Binding-site contacts:
Ligand atom O2A contacts residue THR17 of chain 1.A at 2.8 Å (h-bond).
Ligand atom O6 contacts residue SER147 of chain 1.A at 3.4 Å.
Ligand atom O2B contacts residue LYS15 of chain 1.A at 3.5 Å (salt-bridge).
Ligand atom C2 contacts residue ASP120 of chain 1.A at 3.6 Å.
Ligand atom O6 contacts residue ALA149 of chain 1.A at 3.2 Å (h-bond).
Ligand atom O5' contacts residue THR17 of chain 1.A at 3.5 Å (h-bond).
Ligand atom O1B contacts residue LYS15 of chain 1.A at 2.9 Å (salt-bridge).
Ligand atom N1 contacts residue ASP120 of chain 1.A at 2.6 Å (salt-bridge).
Ligand atom N7 contacts residue ASN117 of chain 1.A at 3.0 Å (h-bond).
Ligand atom N2 contacts residue ASP120 of chain 1.A at 2.9 Å (salt-bridge).
Ligand atom N3B contacts residue MG1 of chain 1.D at 3.6 Å.
Ligand atom O3A contacts residue GLY14 of chain 1.A at 3.3 Å (h-bond).
Ligand atom O2A contacts residue GLY14 of chain 1.A at 3.3 Å.
Ligand atom O6 contacts residue LYS118 of chain 1.A at 3.4 Å.
Ligand atom O3G contacts residue LYS15 of chain 1.A at 2.8 Å (salt-bridge).
Ligand atom PB contacts residue GLY12 of chain 1.A at 3.6 Å.
Ligand atom O1B contacts residue VAL13 of chain 1.A at 3.4 Å (h-bond).
Ligand atom O4' contacts residue LYS118 of chain 1.A at 3.1 Å (salt-bridge).
Ligand atom C6 contacts residue ASP120 of chain 1.A at 3.5 Å.
Ligand atom O3G contacts residue SER11 of chain 1.A at 3.3 Å.
Ligand atom N3B contacts residue GLY12 of chain 1.A at 3.1 Å (h-bond).
Ligand atom O2B contacts residue MG1 of chain 1.D at 2.4 Å.
Ligand atom PB contacts residue MG1 of chain 1.D at 3.5 Å.
Ligand atom O6 contacts residue ASN117 of chain 1.A at 3.3 Å (h-bond).
Ligand atom O2B contacts residue SER16 of chain 1.A at 3.0 Å (h-bond).
Ligand atom O2A contacts residue SER16 of chain 1.A at 3.2 Å (h-bond).
Ligand atom N2 contacts residue LEU121 of chain 1.A at 3.4 Å.
Ligand atom C8 contacts residue THR17 of chain 1.A at 3.4 Å.
Ligand atom O1G contacts residue SER11 of chain 1.A at 2.6 Å (h-bond).
Ligand atom O2A contacts residue LYS15 of chain 1.A at 3.6 Å (salt-bridge).
Ligand atom O1B contacts residue GLY14 of chain 1.A at 3.2 Å (h-bond).
Ligand atom PG contacts residue MG1 of chain 1.D at 3.3 Å.
Ligand atom O1B contacts residue GLY12 of chain 1.A at 3.3 Å (h-bond).
Ligand atom O2G contacts residue MG1 of chain 1.D at 2.2 Å.
Ligand atom PB contacts residue LYS15 of chain 1.A at 3.6 Å.
Ligand atom O6 contacts residue ALA148 of chain 1.A at 2.9 Å (h-bond).
Ligand atom C6 contacts residue ALA149 of chain 1.A at 3.6 Å (hydrophobic).
Ligand atom O6 contacts residue ASP120 of chain 1.A at 3.4 Å (salt-bridge).
Ligand atom N1 contacts residue ALA149 of chain 1.A at 3.4 Å.
Ligand atom C5' contacts residue GLY12 of chain 1.A at 3.6 Å.

The small molecule below binds the protein below.
Small molecule (SMILES): Nc1nc2c(ncn2[C@@H]2O[C@H](CO[P](=O)(O)O[P](=O)(O)NP(=O)(O)O)[C@@H](O)[C@H]2O)c(=O)[nH]1

Sequence of chain 1.A:
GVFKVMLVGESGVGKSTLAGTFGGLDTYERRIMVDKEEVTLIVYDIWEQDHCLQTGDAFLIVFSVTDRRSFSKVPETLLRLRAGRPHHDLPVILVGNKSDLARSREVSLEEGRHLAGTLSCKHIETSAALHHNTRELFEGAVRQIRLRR